Sequence of chain 1.A:
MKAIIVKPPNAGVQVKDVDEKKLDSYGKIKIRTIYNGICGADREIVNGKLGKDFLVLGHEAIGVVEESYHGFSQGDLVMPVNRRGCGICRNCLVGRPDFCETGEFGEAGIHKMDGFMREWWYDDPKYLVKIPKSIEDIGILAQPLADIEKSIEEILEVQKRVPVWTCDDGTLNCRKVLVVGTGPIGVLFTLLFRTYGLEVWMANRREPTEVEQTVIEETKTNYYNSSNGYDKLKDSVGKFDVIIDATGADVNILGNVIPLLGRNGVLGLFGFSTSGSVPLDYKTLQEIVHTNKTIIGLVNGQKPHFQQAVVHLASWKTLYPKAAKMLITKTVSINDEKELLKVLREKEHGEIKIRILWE

Sequence of chain 1.B:
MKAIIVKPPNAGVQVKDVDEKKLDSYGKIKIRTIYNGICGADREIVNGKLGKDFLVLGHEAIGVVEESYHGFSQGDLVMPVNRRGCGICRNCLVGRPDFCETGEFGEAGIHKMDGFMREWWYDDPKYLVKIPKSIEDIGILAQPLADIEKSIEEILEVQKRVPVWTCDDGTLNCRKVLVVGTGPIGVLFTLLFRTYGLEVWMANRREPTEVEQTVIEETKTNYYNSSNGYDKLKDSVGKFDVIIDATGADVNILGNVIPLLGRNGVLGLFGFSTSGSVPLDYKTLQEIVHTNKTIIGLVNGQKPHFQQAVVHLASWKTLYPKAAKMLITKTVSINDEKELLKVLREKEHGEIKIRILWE

The small molecule below binds the protein below.
Small molecule (SMILES): O[C@@H]1[C@@H](O)[C@@H](O)OC[C@H]1O

Binding-site contacts:
Ligand atom O3 contacts residue ARG201 of chain 1.A at 3.2 Å (salt-bridge).
Ligand atom O1 contacts residue VAL317 of chain 1.B at 4.0 Å.
Ligand atom O1 contacts residue LYS137 of chain 1.B at 2.8 Å (salt-bridge).
Ligand atom O4 contacts residue THR202 of chain 1.A at 2.8 Å (h-bond).
Ligand atom C4 contacts residue ARG201 of chain 1.A at 4.4 Å.
Ligand atom C4 contacts residue THR202 of chain 1.A at 3.4 Å.
Ligand atom O1 contacts residue PRO139 of chain 1.B at 4.1 Å.
Ligand atom C2 contacts residue GLN314 of chain 1.B at 3.9 Å.
Ligand atom O2 contacts residue LYS137 of chain 1.B at 3.7 Å.
Ligand atom O4 contacts residue ARG201 of chain 1.A at 3.7 Å.
Ligand atom C3 contacts residue ARG201 of chain 1.A at 4.2 Å.
Ligand atom O5 contacts residue GLN314 of chain 1.B at 3.4 Å.
Ligand atom C4 contacts residue VAL318 of chain 1.B at 4.2 Å (hydrophobic).
Ligand atom C1 contacts residue VAL317 of chain 1.B at 4.5 Å (hydrophobic).
Ligand atom C5 contacts residue GLN314 of chain 1.B at 3.4 Å.
Ligand atom C5 contacts residue VAL317 of chain 1.B at 3.7 Å (hydrophobic).
Ligand atom C1 contacts residue LYS137 of chain 1.B at 3.4 Å.
Ligand atom C3 contacts residue THR202 of chain 1.A at 4.5 Å.
Ligand atom O3 contacts residue THR202 of chain 1.A at 4.3 Å.
Ligand atom O5 contacts residue LYS137 of chain 1.B at 4.2 Å.
Ligand atom C4 contacts residue GLN314 of chain 1.B at 4.3 Å.
Ligand atom O5 contacts residue VAL317 of chain 1.B at 3.6 Å.
Ligand atom C5 contacts residue VAL318 of chain 1.B at 3.9 Å (hydrophobic).
Ligand atom O2 contacts residue GLN314 of chain 1.B at 4.3 Å.
Ligand atom C1 contacts residue GLN314 of chain 1.B at 4.0 Å.
Ligand atom O4 contacts residue VAL318 of chain 1.B at 3.7 Å.
Ligand atom C5 contacts residue THR202 of chain 1.A at 4.5 Å.
Ligand atom O3 contacts residue GLY204 of chain 1.A at 3.4 Å.